Binding-site contacts:
Ligand atom F contacts residue ILE217 of chain 1.A at 3.8 Å.
Ligand atom C3 contacts residue PHE194 of chain 1.A at 4.0 Å (hydrophobic).
Ligand atom C2 contacts residue ASP219 of chain 1.A at 3.6 Å.
Ligand atom C4 contacts residue PHE194 of chain 1.A at 3.8 Å (hydrophobic).
Ligand atom F contacts residue ILE304 of chain 1.A at 3.5 Å.
Ligand atom C6 contacts residue DMS1 of chain 1.F at 3.4 Å.
Ligand atom C2 contacts residue THR222 of chain 1.A at 4.3 Å.
Ligand atom C3 contacts residue GLY37 of chain 1.A at 3.7 Å.
Ligand atom C contacts residue GLY37 of chain 1.A at 3.4 Å.
Ligand atom F contacts residue ILE302 of chain 1.A at 3.0 Å.
Ligand atom C1 contacts residue GLY80 of chain 1.A at 3.7 Å.
Ligand atom C contacts residue ASP219 of chain 1.A at 3.8 Å.
Ligand atom N contacts residue ASP219 of chain 1.A at 2.8 Å (salt-bridge).
Ligand atom C7 contacts residue DMS1 of chain 1.F at 3.2 Å.
Ligand atom C5 contacts residue ILE304 of chain 1.A at 3.8 Å (hydrophobic).
Ligand atom C contacts residue ASP35 of chain 1.A at 3.3 Å.
Ligand atom C4 contacts residue ASP219 of chain 1.A at 4.2 Å.
Ligand atom O contacts residue TYR79 of chain 1.A at 3.4 Å.
Ligand atom C1 contacts residue ASP219 of chain 1.A at 4.1 Å.
Ligand atom N contacts residue ASP35 of chain 1.A at 2.9 Å (salt-bridge).
Ligand atom C2 contacts residue GLY80 of chain 1.A at 4.1 Å.
Ligand atom C7 contacts residue ASP219 of chain 1.A at 3.9 Å.
Ligand atom C3 contacts residue ASP219 of chain 1.A at 3.8 Å.
Ligand atom C4 contacts residue ILE217 of chain 1.A at 3.6 Å (hydrophobic).
Ligand atom C7 contacts residue GLY80 of chain 1.A at 3.7 Å.
Ligand atom C2 contacts residue DMS1 of chain 1.E at 3.8 Å.
Ligand atom N contacts residue GLY221 of chain 1.A at 3.9 Å.
Ligand atom C1 contacts residue DMS1 of chain 1.E at 3.6 Å.
Ligand atom C5 contacts residue ILE217 of chain 1.A at 3.9 Å (hydrophobic).
Ligand atom N contacts residue GLY37 of chain 1.A at 3.9 Å.
Ligand atom O contacts residue DMS1 of chain 1.E at 2.6 Å (h-bond).
Ligand atom F contacts residue ILE300 of chain 1.A at 4.1 Å.
Ligand atom C contacts residue DMS1 of chain 1.E at 3.9 Å.
Ligand atom C7 contacts residue THR222 of chain 1.A at 3.8 Å.
Ligand atom N contacts residue THR222 of chain 1.A at 3.9 Å.
Ligand atom C3 contacts residue DMS1 of chain 1.E at 3.6 Å.
Ligand atom C contacts residue TYR79 of chain 1.A at 4.2 Å (hydrophobic).
Ligand atom O contacts residue GLY80 of chain 1.A at 2.9 Å (h-bond).
Ligand atom C1 contacts residue TYR79 of chain 1.A at 4.2 Å (hydrophobic).
Ligand atom C6 contacts residue ILE304 of chain 1.A at 3.4 Å (hydrophobic).

The protein below binds the small molecule below.
Small molecule (SMILES): NC[C@@H](O)c1ccc(F)cc1

Sequence of chain 1.A:
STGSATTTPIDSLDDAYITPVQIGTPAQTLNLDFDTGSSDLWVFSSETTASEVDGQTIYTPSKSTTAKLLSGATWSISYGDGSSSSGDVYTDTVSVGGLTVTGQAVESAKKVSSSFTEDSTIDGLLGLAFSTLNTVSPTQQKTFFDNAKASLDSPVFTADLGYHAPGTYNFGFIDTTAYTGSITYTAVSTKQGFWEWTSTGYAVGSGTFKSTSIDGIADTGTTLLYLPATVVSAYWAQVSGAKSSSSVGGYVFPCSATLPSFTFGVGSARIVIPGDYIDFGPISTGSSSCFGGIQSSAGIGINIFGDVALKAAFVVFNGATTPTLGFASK